Sequence of chain 1.B:
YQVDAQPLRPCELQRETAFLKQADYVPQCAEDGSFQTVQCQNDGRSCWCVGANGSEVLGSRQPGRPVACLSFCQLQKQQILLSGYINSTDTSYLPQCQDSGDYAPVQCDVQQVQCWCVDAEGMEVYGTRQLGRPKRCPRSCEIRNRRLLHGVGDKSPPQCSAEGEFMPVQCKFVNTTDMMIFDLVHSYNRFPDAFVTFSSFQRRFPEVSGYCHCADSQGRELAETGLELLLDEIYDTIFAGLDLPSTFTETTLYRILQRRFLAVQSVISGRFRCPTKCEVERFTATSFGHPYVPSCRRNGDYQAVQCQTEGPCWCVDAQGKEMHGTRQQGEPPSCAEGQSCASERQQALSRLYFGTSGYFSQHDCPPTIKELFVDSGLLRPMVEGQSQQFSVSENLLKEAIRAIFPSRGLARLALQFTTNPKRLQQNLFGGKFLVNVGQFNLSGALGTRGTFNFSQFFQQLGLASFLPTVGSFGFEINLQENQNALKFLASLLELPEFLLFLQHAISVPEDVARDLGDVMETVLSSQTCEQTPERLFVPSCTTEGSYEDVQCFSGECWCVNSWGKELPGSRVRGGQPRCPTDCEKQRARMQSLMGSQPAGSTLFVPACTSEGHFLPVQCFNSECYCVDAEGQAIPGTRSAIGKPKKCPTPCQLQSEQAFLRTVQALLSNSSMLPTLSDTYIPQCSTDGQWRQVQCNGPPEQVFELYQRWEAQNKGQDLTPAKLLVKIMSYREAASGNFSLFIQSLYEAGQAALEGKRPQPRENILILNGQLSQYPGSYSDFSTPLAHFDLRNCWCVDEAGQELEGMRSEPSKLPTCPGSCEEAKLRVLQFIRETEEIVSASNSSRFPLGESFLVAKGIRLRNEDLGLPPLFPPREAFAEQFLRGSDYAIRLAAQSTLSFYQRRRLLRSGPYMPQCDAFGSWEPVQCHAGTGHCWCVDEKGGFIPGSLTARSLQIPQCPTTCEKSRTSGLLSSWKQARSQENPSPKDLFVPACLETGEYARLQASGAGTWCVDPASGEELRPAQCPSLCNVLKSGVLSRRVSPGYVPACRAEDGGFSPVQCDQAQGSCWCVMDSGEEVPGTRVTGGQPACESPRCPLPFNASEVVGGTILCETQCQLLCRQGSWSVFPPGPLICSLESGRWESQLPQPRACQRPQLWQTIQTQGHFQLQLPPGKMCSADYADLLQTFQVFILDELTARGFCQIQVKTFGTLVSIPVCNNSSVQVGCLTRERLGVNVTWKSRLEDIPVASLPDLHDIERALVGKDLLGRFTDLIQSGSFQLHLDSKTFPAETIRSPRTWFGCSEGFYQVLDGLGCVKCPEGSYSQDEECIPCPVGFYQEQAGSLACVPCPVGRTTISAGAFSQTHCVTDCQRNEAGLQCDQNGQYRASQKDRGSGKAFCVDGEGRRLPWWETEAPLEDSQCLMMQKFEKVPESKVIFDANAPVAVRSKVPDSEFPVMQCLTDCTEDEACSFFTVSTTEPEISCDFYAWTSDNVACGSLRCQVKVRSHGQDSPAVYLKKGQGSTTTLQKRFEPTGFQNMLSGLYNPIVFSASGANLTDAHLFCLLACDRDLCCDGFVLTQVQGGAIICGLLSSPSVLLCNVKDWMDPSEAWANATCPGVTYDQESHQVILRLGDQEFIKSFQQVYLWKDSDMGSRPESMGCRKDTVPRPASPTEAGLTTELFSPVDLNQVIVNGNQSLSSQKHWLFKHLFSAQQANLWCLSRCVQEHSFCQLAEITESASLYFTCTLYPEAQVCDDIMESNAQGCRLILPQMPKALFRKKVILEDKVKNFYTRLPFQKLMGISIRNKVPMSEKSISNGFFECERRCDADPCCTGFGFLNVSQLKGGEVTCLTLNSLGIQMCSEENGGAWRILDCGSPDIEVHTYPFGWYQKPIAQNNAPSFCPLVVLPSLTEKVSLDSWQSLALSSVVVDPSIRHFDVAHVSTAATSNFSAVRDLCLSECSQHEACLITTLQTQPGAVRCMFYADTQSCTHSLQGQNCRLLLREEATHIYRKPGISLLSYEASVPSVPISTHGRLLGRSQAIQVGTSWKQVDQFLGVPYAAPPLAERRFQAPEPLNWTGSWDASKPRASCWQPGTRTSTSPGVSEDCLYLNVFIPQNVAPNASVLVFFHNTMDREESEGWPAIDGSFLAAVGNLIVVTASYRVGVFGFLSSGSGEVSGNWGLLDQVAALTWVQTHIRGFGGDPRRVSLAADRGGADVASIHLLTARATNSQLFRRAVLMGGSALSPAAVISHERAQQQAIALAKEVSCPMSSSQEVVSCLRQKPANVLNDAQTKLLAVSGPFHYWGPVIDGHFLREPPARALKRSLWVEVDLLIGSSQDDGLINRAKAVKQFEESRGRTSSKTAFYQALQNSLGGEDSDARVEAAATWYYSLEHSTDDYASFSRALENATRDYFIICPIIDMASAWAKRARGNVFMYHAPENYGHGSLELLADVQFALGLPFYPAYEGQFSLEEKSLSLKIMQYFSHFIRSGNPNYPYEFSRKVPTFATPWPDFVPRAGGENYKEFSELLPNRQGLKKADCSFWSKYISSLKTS

This small molecule binds to this protein.
Small molecule (SMILES): CC(=O)N[C@@H]1[C@@H](O)[C@H](O)[C@@H](CO)O[C@H]1O

Sequence of chain 1.A:
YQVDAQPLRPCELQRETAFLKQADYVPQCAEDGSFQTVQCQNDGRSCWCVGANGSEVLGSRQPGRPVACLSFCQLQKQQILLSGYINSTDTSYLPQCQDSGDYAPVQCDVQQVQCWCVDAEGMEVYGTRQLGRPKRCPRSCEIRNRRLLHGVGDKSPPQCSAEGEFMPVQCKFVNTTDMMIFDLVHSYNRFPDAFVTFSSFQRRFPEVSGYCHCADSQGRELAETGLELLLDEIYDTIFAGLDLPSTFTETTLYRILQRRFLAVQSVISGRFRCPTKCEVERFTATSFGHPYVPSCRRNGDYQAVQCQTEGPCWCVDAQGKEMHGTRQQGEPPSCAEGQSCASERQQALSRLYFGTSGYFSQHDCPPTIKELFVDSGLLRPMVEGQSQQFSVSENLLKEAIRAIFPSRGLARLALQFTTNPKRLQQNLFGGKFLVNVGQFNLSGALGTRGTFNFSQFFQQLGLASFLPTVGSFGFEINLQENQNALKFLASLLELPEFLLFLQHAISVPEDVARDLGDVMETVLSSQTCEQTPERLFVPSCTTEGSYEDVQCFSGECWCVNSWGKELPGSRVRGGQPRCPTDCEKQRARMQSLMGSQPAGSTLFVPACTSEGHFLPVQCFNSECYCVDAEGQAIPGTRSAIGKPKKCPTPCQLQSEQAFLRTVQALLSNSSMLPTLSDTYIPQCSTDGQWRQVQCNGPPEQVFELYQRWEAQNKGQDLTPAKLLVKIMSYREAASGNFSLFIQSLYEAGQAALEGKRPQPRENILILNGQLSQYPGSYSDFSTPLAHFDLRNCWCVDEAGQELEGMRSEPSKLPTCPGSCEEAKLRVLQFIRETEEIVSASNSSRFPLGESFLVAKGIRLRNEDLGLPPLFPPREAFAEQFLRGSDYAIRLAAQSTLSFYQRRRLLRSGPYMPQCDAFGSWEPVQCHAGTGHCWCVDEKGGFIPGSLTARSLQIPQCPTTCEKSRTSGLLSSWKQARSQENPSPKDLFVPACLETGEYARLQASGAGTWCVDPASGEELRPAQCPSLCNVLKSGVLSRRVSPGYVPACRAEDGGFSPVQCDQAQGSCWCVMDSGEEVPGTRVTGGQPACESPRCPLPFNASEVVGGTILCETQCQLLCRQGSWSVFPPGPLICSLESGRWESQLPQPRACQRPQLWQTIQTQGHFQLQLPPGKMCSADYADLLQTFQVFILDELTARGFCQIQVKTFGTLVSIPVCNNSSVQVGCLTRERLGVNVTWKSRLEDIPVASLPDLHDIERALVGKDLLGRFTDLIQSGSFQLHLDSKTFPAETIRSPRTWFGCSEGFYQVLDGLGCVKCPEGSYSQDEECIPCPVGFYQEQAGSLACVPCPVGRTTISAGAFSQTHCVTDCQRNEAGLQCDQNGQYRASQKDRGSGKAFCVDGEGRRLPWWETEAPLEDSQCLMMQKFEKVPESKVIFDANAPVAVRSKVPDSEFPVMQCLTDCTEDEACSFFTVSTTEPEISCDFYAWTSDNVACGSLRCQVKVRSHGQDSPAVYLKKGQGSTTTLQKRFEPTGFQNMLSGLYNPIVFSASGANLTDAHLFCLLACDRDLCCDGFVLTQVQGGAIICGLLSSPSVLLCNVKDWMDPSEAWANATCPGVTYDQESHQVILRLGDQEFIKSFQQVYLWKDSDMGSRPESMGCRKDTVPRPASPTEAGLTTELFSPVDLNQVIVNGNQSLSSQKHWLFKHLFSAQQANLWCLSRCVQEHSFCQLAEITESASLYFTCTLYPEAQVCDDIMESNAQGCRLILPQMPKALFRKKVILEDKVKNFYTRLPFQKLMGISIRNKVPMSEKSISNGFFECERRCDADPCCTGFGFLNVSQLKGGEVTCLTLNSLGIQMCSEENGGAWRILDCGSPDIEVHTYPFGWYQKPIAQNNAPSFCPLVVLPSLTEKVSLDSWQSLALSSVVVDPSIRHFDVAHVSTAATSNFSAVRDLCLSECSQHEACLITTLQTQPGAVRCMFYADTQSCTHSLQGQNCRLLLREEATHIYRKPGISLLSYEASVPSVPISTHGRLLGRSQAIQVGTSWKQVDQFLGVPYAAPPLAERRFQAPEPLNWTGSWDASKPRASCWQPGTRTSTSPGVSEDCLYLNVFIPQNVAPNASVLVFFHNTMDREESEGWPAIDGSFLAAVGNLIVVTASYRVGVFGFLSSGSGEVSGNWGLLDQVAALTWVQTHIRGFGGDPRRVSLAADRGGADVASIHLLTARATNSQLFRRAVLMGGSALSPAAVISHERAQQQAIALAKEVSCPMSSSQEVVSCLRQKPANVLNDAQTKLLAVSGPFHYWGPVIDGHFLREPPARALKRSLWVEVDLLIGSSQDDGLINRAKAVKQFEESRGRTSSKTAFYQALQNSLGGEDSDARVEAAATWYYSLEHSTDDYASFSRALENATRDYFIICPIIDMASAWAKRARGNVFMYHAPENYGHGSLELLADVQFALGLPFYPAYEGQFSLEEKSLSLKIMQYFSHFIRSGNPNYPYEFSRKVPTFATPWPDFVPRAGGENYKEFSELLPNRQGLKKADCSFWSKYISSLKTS

Binding-site contacts:
Ligand atom O5 contacts residue ASN1349 of chain 1.A at 2.4 Å (h-bond).
Ligand atom C1 contacts residue ASN1349 of chain 1.A at 1.4 Å.
Ligand atom O6 contacts residue GLN135 of chain 1.B at 3.9 Å.
Ligand atom C4 contacts residue ASN1349 of chain 1.A at 4.2 Å.
Ligand atom C5 contacts residue ASN1349 of chain 1.A at 3.7 Å.
Ligand atom O7 contacts residue ASN1349 of chain 1.A at 4.4 Å.
Ligand atom C2 contacts residue ASN1349 of chain 1.A at 2.5 Å.
Ligand atom C7 contacts residue ASN1349 of chain 1.A at 3.9 Å.
Ligand atom N2 contacts residue ASN1349 of chain 1.A at 2.9 Å (h-bond).
Ligand atom O7 contacts residue VAL133 of chain 1.B at 3.7 Å.
Ligand atom C3 contacts residue ASN1349 of chain 1.A at 3.8 Å.